Sequence of chain 1.C:
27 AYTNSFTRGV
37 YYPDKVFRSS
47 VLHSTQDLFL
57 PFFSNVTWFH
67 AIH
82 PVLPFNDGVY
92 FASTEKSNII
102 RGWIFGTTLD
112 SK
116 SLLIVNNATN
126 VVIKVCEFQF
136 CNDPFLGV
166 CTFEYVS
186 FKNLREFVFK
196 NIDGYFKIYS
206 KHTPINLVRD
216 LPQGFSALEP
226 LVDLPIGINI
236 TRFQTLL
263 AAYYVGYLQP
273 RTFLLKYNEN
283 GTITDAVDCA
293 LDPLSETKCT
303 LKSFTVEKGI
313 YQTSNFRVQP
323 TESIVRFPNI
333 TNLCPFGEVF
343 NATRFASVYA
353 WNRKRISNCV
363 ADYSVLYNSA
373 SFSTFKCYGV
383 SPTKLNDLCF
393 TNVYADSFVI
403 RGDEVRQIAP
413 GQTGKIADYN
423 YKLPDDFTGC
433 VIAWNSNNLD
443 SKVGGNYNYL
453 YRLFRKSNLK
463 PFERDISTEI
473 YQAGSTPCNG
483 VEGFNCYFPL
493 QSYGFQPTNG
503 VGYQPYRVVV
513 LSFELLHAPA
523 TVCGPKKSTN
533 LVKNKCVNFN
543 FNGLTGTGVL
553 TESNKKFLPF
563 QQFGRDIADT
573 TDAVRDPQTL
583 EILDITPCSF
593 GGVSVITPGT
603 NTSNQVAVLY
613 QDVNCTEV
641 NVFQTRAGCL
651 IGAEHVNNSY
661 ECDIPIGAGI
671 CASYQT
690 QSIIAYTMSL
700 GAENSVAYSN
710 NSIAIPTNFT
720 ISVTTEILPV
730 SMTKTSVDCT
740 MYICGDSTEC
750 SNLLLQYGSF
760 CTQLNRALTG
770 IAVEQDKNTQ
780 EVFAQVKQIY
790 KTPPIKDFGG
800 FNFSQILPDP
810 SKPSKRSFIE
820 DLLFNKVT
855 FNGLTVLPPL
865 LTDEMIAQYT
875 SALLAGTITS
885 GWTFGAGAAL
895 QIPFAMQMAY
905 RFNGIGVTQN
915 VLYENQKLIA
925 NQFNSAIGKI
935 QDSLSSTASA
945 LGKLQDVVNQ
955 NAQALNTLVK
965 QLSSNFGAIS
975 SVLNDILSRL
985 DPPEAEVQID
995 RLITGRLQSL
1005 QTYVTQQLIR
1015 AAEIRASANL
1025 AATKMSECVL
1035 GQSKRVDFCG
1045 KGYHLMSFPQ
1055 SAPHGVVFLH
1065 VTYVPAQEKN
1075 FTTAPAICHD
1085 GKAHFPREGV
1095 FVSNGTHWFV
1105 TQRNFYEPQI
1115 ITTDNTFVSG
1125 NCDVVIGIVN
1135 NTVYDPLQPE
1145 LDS

A protein and the small-molecule ligand that binds it are described below.
Small molecule (SMILES): CC(=O)N[C@@H]1[C@@H](O)[C@H](O)[C@@H](CO)O[C@H]1O

Binding-site contacts:
Ligand atom C8 contacts residue ASN1074 of chain 1.C at 4.0 Å.
Ligand atom C8 contacts residue LYS1073 of chain 1.C at 3.7 Å.
Ligand atom C4 contacts residue ASN1074 of chain 1.C at 4.2 Å.
Ligand atom C2 contacts residue ASN1074 of chain 1.C at 2.5 Å.
Ligand atom C5 contacts residue ALA706 of chain 1.C at 3.8 Å (hydrophobic).
Ligand atom O6 contacts residue ALA706 of chain 1.C at 3.8 Å.
Ligand atom O5 contacts residue ASN1074 of chain 1.C at 2.4 Å (h-bond).
Ligand atom C6 contacts residue ALA706 of chain 1.C at 4.0 Å (hydrophobic).
Ligand atom O7 contacts residue ASN1074 of chain 1.C at 4.1 Å.
Ligand atom C8 contacts residue GLU1072 of chain 1.C at 3.4 Å.
Ligand atom C1 contacts residue ASN1074 of chain 1.C at 1.4 Å.
Ligand atom C3 contacts residue ASN1074 of chain 1.C at 3.8 Å.
Ligand atom C1 contacts residue GLN895 of chain 1.D at 4.5 Å.
Ligand atom N2 contacts residue ASN1074 of chain 1.C at 2.9 Å (h-bond).
Ligand atom C7 contacts residue ASN1074 of chain 1.C at 3.7 Å.
Ligand atom C5 contacts residue ASN1074 of chain 1.C at 3.7 Å.

Sequence of chain 1.D:
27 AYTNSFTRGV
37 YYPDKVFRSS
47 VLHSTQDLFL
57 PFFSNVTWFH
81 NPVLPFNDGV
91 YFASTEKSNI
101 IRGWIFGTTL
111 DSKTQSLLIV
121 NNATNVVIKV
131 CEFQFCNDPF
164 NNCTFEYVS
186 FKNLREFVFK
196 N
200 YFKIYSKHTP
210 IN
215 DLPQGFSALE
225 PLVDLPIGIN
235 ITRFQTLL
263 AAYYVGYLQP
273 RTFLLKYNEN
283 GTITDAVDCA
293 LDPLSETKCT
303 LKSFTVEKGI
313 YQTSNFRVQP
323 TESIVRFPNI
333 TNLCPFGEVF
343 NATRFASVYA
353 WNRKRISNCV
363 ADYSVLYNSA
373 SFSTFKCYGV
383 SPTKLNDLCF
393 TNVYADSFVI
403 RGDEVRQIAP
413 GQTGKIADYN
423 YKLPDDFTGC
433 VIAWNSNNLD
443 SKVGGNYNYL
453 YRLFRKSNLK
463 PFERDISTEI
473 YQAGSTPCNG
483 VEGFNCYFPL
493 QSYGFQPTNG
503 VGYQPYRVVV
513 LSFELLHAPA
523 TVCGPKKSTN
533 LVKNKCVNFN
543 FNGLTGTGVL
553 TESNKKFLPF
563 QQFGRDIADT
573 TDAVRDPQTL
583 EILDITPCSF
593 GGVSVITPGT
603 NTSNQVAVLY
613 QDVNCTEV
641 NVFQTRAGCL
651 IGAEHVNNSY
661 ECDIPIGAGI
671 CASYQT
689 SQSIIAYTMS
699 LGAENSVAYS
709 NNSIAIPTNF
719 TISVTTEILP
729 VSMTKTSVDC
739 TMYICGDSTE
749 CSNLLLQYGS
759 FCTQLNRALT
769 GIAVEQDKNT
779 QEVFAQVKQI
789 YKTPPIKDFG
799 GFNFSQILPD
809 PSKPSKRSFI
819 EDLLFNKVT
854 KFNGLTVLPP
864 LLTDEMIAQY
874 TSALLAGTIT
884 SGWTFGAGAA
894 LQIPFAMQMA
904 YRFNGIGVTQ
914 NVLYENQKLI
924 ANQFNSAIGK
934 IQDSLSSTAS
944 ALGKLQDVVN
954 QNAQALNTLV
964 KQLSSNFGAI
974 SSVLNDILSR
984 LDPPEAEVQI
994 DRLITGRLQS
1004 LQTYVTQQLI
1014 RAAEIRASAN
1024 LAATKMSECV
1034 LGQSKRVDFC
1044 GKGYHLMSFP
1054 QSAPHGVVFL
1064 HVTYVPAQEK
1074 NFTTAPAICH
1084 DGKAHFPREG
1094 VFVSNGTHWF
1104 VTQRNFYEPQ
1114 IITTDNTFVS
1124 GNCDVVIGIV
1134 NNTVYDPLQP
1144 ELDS